Binding-site contacts:
Ligand atom C contacts residue TRP101 of chain 1.B at 3.7 Å (hydrophobic).
Ligand atom C contacts residue TYR58 of chain 1.A at 3.7 Å (hydrophobic).
Ligand atom CD1 contacts residue ASN96 of chain 1.B at 3.2 Å.
Ligand atom N contacts residue TYR103 of chain 1.A at 3.2 Å (h-bond).
Ligand atom O contacts residue TYR58 of chain 1.A at 3.8 Å.
Ligand atom CD1 contacts residue PHE37 of chain 1.B at 3.8 Å (hydrophobic).
Ligand atom O contacts residue TYR50 of chain 1.A at 3.4 Å (h-bond).
Ligand atom CA contacts residue TYR33 of chain 1.A at 3.8 Å (hydrophobic).
Ligand atom NE1 contacts residue ASN96 of chain 1.B at 2.9 Å (h-bond).
Ligand atom CG contacts residue PHE37 of chain 1.B at 3.8 Å (hydrophobic).
Ligand atom O contacts residue GLU98 of chain 1.B at 3.6 Å.
Ligand atom ND2 contacts residue TRP101 of chain 1.B at 3.3 Å.
Ligand atom OD1 contacts residue TYR50 of chain 1.A at 2.6 Å (h-bond).
Ligand atom O contacts residue THR100 of chain 1.A at 3.3 Å.
Ligand atom CG contacts residue TYR50 of chain 1.A at 3.5 Å (hydrophobic).
Ligand atom CZ3 contacts residue TYR33 of chain 1.A at 3.7 Å (hydrophobic).
Ligand atom O contacts residue ASN97 of chain 1.B at 3.5 Å (h-bond).
Ligand atom CH2 contacts residue TYR33 of chain 1.A at 3.7 Å (hydrophobic).
Ligand atom CA contacts residue TYR103 of chain 1.A at 3.8 Å (hydrophobic).
Ligand atom CA contacts residue ASN97 of chain 1.B at 3.8 Å.
Ligand atom O contacts residue TYR33 of chain 1.B at 3.0 Å.
Ligand atom CG contacts residue TYR103 of chain 1.A at 3.7 Å (hydrophobic).
Ligand atom C contacts residue TYR50 of chain 1.A at 3.6 Å (hydrophobic).
Ligand atom O contacts residue TRP101 of chain 1.B at 3.0 Å (h-bond).
Ligand atom CB contacts residue TYR103 of chain 1.A at 3.3 Å (hydrophobic).
Ligand atom CA contacts residue TRP101 of chain 1.B at 3.5 Å (hydrophobic).
Ligand atom CB contacts residue TYR50 of chain 1.A at 3.7 Å (hydrophobic).
Ligand atom CA contacts residue TYR33 of chain 1.B at 3.5 Å (hydrophobic).
Ligand atom CZ3 contacts residue TYR103 of chain 1.A at 3.5 Å (hydrophobic).
Ligand atom CD1 contacts residue PHE37 of chain 1.B at 3.5 Å (hydrophobic).
Ligand atom O contacts residue ASP99 of chain 1.B at 3.6 Å.
Ligand atom C contacts residue TYR33 of chain 1.A at 3.5 Å (hydrophobic).
Ligand atom CB contacts residue TYR33 of chain 1.B at 3.4 Å (hydrophobic).
Ligand atom N contacts residue TYR50 of chain 1.A at 3.8 Å.
Ligand atom N contacts residue TYR33 of chain 1.A at 2.8 Å (h-bond).
Ligand atom O contacts residue ASN96 of chain 1.B at 3.6 Å.
Ligand atom CA contacts residue TYR33 of chain 1.A at 3.3 Å (hydrophobic).
Ligand atom CB contacts residue TYR33 of chain 1.A at 3.4 Å (hydrophobic).
Ligand atom CH2 contacts residue TYR103 of chain 1.A at 3.6 Å (hydrophobic).
Ligand atom CE3 contacts residue TYR103 of chain 1.A at 3.6 Å (hydrophobic).

Sequence of chain 1.B:
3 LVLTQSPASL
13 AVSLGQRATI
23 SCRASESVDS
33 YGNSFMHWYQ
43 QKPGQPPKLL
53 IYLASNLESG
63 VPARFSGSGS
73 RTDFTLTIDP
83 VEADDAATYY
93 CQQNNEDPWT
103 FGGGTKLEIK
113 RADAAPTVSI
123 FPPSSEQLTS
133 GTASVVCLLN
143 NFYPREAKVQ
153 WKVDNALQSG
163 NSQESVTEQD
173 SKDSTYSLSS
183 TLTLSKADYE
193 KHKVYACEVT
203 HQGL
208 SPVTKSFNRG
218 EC

The small molecule below binds the protein below.
Small molecule (SMILES): CC[C@H](C)[C@H](NC(=O)[C@@H](N)CC(C)C)C(=O)N[C@@H](CC(N)=O)C(=O)N[C@H](C(=O)N[C@@H](CC(N)=O)C(=O)NCC(=O)N[C@@H](CO)C(=O)N[C@@H](CC1=CN=C2C=CC=CC12)C(=O)N[C@H](C=O)CC1=NC=NC1)[C@@H](C)O

Sequence of chain 1.A:
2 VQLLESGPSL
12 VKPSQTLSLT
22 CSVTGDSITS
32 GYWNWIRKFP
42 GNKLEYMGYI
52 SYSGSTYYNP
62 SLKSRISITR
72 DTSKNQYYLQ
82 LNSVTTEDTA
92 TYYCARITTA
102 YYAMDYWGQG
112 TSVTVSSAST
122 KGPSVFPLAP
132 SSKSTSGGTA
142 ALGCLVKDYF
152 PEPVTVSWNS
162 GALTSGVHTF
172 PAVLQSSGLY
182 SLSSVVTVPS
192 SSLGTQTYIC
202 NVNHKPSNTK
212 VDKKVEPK